This protein binds this small molecule.
Small molecule (SMILES): COc1cnc2[nH]cc(Cc3ccc(NCc4ccc(C(F)(F)F)cc4)nc3)c2c1

Binding-site contacts:
Ligand atom C13 contacts residue GLU134 of chain 1.A at 3.7 Å.
Ligand atom N21 contacts residue ASP220 of chain 1.A at 3.3 Å (salt-bridge).
Ligand atom C33 contacts residue LYS86 of chain 1.A at 3.6 Å.
Ligand atom C27 contacts residue LEU58 of chain 1.A at 3.7 Å (hydrophobic).
Ligand atom C5 contacts residue LEU209 of chain 1.A at 3.4 Å (hydrophobic).
Ligand atom C13 contacts residue ALA84 of chain 1.A at 3.7 Å (hydrophobic).
Ligand atom C36 contacts residue ASP220 of chain 1.A at 3.6 Å.
Ligand atom N4 contacts residue TYR135 of chain 1.A at 3.3 Å.
Ligand atom F48 contacts residue ILE218 of chain 1.A at 3.1 Å.
Ligand atom O14 contacts residue GLY139 of chain 1.A at 3.8 Å.
Ligand atom C2 contacts residue TYR135 of chain 1.A at 3.6 Å (hydrophobic).
Ligand atom C22 contacts residue ASP220 of chain 1.A at 3.9 Å.
Ligand atom C11 contacts residue LEU209 of chain 1.A at 3.8 Å (hydrophobic).
Ligand atom C37 contacts residue GLY219 of chain 1.A at 3.7 Å.
Ligand atom C1 contacts residue LEU58 of chain 1.A at 3.8 Å (hydrophobic).
Ligand atom C9 contacts residue ALA84 of chain 1.A at 3.8 Å (hydrophobic).
Ligand atom C12 contacts residue LEU209 of chain 1.A at 3.5 Å (hydrophobic).
Ligand atom C2 contacts residue CYS136 of chain 1.A at 2.9 Å (hydrophobic).
Ligand atom N4 contacts residue CYS136 of chain 1.A at 2.4 Å (h-bond).
Ligand atom C23 contacts residue THR133 of chain 1.A at 3.6 Å.
Ligand atom C33 contacts residue ASP220 of chain 1.A at 3.1 Å.
Ligand atom C25 contacts residue VAL66 of chain 1.A at 3.8 Å (hydrophobic).
Ligand atom C39 contacts residue ILE218 of chain 1.A at 3.8 Å (hydrophobic).
Ligand atom C13 contacts residue CYS136 of chain 1.A at 3.4 Å (hydrophobic).
Ligand atom C1 contacts residue CYS136 of chain 1.A at 3.7 Å (hydrophobic).
Ligand atom C33 contacts residue GLU103 of chain 1.A at 3.2 Å.
Ligand atom C39 contacts residue VAL117 of chain 1.A at 3.7 Å (hydrophobic).
Ligand atom N7 contacts residue CYS136 of chain 1.A at 3.7 Å.
Ligand atom C37 contacts residue ASP220 of chain 1.A at 3.6 Å.
Ligand atom C25 contacts residue THR133 of chain 1.A at 3.8 Å.
Ligand atom C44 contacts residue ASP220 of chain 1.A at 3.7 Å.
Ligand atom C9 contacts residue GLU134 of chain 1.A at 3.5 Å.
Ligand atom C39 contacts residue GLY219 of chain 1.A at 3.5 Å.
Ligand atom N31 contacts residue GLU103 of chain 1.A at 3.9 Å.
Ligand atom C19 contacts residue LEU209 of chain 1.A at 3.8 Å (hydrophobic).
Ligand atom C15 contacts residue PHE221 of chain 1.A at 3.5 Å (hydrophobic).
Ligand atom N7 contacts residue ALA84 of chain 1.A at 3.4 Å.
Ligand atom N7 contacts residue GLU134 of chain 1.A at 2.6 Å (salt-bridge).
Ligand atom N7 contacts residue TYR135 of chain 1.A at 3.9 Å.
Ligand atom F49 contacts residue LEU110 of chain 1.A at 3.6 Å.

Sequence of chain 1.A:
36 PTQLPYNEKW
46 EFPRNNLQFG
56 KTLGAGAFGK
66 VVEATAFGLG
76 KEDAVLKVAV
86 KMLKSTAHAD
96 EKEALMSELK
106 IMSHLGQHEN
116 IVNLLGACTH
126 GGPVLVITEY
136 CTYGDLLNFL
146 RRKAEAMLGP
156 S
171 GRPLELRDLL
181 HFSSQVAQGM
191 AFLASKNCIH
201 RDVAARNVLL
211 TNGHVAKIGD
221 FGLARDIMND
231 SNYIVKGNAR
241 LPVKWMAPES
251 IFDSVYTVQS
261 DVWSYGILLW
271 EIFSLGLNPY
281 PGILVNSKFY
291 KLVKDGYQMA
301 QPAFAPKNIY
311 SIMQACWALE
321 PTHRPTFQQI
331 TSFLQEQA